Sequence of chain 4.A:
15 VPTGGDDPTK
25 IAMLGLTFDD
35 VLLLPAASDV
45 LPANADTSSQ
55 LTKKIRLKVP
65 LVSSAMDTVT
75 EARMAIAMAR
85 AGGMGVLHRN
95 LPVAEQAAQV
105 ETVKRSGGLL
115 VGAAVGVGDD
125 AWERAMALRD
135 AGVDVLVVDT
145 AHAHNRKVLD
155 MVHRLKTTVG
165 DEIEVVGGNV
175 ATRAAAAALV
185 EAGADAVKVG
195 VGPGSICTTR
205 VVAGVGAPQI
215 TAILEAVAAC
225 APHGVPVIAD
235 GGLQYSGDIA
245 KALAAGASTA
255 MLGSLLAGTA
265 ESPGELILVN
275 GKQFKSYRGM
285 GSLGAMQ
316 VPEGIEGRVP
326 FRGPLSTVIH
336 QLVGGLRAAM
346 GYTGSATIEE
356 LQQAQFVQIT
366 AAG

A protein and the small-molecule ligand that binds it are described below.
Small molecule (SMILES): O=c1[nH]cnc2c1ncn2[C@@H]1O[C@H](COP(=O)(O)O)[C@@H](O)[C@H]1O

Binding-site contacts:
Ligand atom C8 contacts residue MET70 of chain 4.A at 3.5 Å (hydrophobic).
Ligand atom N1 contacts residue GLU318 of chain 4.A at 2.7 Å (salt-bridge).
Ligand atom O2' contacts residue ASN173 of chain 4.A at 3.6 Å.
Ligand atom O1P contacts residue GLY198 of chain 4.A at 3.5 Å.
Ligand atom C4' contacts residue ASP234 of chain 4.A at 3.4 Å.
Ligand atom C5 contacts residue ILE200 of chain 4.A at 3.5 Å (hydrophobic).
Ligand atom O5' contacts residue GLY198 of chain 4.A at 3.5 Å.
Ligand atom O2P contacts residue GLY257 of chain 4.A at 2.9 Å (h-bond).
Ligand atom C1' contacts residue 36Y1 of chain 4.D at 3.6 Å.
Ligand atom O3' contacts residue ASP234 of chain 4.A at 2.5 Å (salt-bridge).
Ligand atom O6 contacts residue GLU318 of chain 4.A at 3.6 Å.
Ligand atom C3' contacts residue ASP234 of chain 4.A at 3.4 Å.
Ligand atom O6 contacts residue MET284 of chain 4.A at 3.3 Å (h-bond).
Ligand atom C2 contacts residue GLU318 of chain 4.A at 3.6 Å.
Ligand atom C2' contacts residue 36Y1 of chain 4.D at 3.5 Å.
Ligand atom N7 contacts residue GLY283 of chain 4.A at 3.5 Å.
Ligand atom C2 contacts residue CYS201 of chain 4.A at 3.4 Å (hydrophobic).
Ligand atom C2 contacts residue 36Y1 of chain 4.D at 3.4 Å.
Ligand atom C3' contacts residue SER68 of chain 4.A at 3.6 Å.
Ligand atom N7 contacts residue ILE200 of chain 4.A at 3.5 Å.
Ligand atom C5' contacts residue TYR281 of chain 4.A at 3.5 Å (hydrophobic).
Ligand atom N7 contacts residue MET284 of chain 4.A at 3.0 Å (h-bond).
Ligand atom O6 contacts residue GLY283 of chain 4.A at 3.3 Å.
Ligand atom O3' contacts residue SER68 of chain 4.A at 2.9 Å (h-bond).
Ligand atom C6 contacts residue GLY285 of chain 4.A at 3.6 Å.
Ligand atom O1P contacts residue SER199 of chain 4.A at 2.9 Å (h-bond).
Ligand atom O2' contacts residue ASP234 of chain 4.A at 2.6 Å (salt-bridge).
Ligand atom O2' contacts residue 36Y1 of chain 4.D at 2.9 Å.
Ligand atom O3' contacts residue MET255 of chain 4.A at 3.6 Å (h-bond).
Ligand atom O6 contacts residue GLY319 of chain 4.A at 3.3 Å.
Ligand atom O3P contacts residue TYR281 of chain 4.A at 2.6 Å (h-bond).
Ligand atom O3P contacts residue SER258 of chain 4.A at 3.0 Å (h-bond).
Ligand atom C6 contacts residue GLU318 of chain 4.A at 3.6 Å.
Ligand atom P contacts residue SER199 of chain 4.A at 3.7 Å.
Ligand atom O5' contacts residue GLY235 of chain 4.A at 3.5 Å.
Ligand atom N3 contacts residue 36Y1 of chain 4.D at 3.3 Å.
Ligand atom O1P contacts residue GLY236 of chain 4.A at 2.9 Å (h-bond).
Ligand atom O2P contacts residue SER258 of chain 4.A at 3.3 Å (h-bond).
Ligand atom O6 contacts residue GLY285 of chain 4.A at 2.7 Å (h-bond).
Ligand atom O3P contacts residue SER199 of chain 4.A at 2.7 Å (h-bond).